Sequence of chain 1.L:
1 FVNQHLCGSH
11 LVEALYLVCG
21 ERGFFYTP

This small molecule binds to this protein.
Small molecule (SMILES): Oc1cccc(O)c1

Sequence of chain 1.K:
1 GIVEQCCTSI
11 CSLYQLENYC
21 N

Binding-site contacts:
Ligand atom C4 contacts residue HIS10 of chain 1.L at 3.8 Å.
Ligand atom C5 contacts residue LEU11 of chain 1.L at 3.5 Å (hydrophobic).
Ligand atom C3 contacts residue LEU11 of chain 1.L at 4.3 Å (hydrophobic).
Ligand atom C2 contacts residue HIS5 of chain 1.H at 3.4 Å.
Ligand atom O1 contacts residue VAL2 of chain 1.H at 4.5 Å.
Ligand atom C6 contacts residue LEU11 of chain 1.L at 3.4 Å (hydrophobic).
Ligand atom C5 contacts residue HIS10 of chain 1.L at 3.9 Å.
Ligand atom O1 contacts residue SER9 of chain 1.K at 3.7 Å.
Ligand atom C1 contacts residue HIS5 of chain 1.H at 3.8 Å.
Ligand atom C5 contacts residue CYS7 of chain 1.L at 4.2 Å (hydrophobic).
Ligand atom C4 contacts residue HIS5 of chain 1.H at 3.7 Å.
Ligand atom O3 contacts residue LEU17 of chain 1.D at 3.4 Å.
Ligand atom C6 contacts residue CYS6 of chain 1.K at 3.2 Å (hydrophobic).
Ligand atom O1 contacts residue HIS5 of chain 1.H at 4.5 Å.
Ligand atom C2 contacts residue LEU16 of chain 1.K at 4.2 Å (hydrophobic).
Ligand atom C1 contacts residue CYS11 of chain 1.K at 4.0 Å (hydrophobic).
Ligand atom O3 contacts residue LEU16 of chain 1.K at 3.8 Å.
Ligand atom C1 contacts residue CYS6 of chain 1.K at 3.3 Å (hydrophobic).
Ligand atom O1 contacts residue ILE10 of chain 1.K at 3.5 Å.
Ligand atom C1 contacts residue LEU11 of chain 1.L at 3.8 Å (hydrophobic).
Ligand atom O3 contacts residue HIS5 of chain 1.H at 3.4 Å (h-bond).
Ligand atom O1 contacts residue CYS6 of chain 1.K at 2.5 Å (h-bond).
Ligand atom C4 contacts residue LEU11 of chain 1.L at 3.9 Å (hydrophobic).
Ligand atom C5 contacts residue CYS6 of chain 1.K at 4.5 Å (hydrophobic).
Ligand atom C2 contacts residue LEU11 of chain 1.L at 4.3 Å (hydrophobic).
Ligand atom C3 contacts residue LEU16 of chain 1.K at 4.2 Å (hydrophobic).
Ligand atom C3 contacts residue HIS5 of chain 1.H at 3.2 Å.
Ligand atom C5 contacts residue HIS5 of chain 1.H at 4.0 Å.
Ligand atom C3 contacts residue ALA14 of chain 1.L at 4.2 Å (hydrophobic).
Ligand atom C3 contacts residue LEU17 of chain 1.D at 4.4 Å (hydrophobic).
Ligand atom C4 contacts residue ALA14 of chain 1.L at 4.4 Å (hydrophobic).
Ligand atom C5 contacts residue LEU6 of chain 1.H at 4.0 Å (hydrophobic).
Ligand atom C6 contacts residue HIS5 of chain 1.H at 4.0 Å.
Ligand atom C2 contacts residue CYS11 of chain 1.K at 3.6 Å (hydrophobic).
Ligand atom O1 contacts residue CYS11 of chain 1.K at 2.9 Å (h-bond).
Ligand atom O3 contacts residue ALA14 of chain 1.L at 3.4 Å.
Ligand atom C6 contacts residue CYS7 of chain 1.L at 4.0 Å (hydrophobic).

Sequence of chain 1.D:
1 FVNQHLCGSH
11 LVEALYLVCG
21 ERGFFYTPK

Sequence of chain 1.H:
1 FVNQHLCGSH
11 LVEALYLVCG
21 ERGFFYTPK